This small molecule binds to this protein.
Small molecule (SMILES): CC(=O)N[C@@H]1[C@@H](O)[C@H](O)[C@@H](CO)O[C@H]1O

Sequence of chain 1.D:
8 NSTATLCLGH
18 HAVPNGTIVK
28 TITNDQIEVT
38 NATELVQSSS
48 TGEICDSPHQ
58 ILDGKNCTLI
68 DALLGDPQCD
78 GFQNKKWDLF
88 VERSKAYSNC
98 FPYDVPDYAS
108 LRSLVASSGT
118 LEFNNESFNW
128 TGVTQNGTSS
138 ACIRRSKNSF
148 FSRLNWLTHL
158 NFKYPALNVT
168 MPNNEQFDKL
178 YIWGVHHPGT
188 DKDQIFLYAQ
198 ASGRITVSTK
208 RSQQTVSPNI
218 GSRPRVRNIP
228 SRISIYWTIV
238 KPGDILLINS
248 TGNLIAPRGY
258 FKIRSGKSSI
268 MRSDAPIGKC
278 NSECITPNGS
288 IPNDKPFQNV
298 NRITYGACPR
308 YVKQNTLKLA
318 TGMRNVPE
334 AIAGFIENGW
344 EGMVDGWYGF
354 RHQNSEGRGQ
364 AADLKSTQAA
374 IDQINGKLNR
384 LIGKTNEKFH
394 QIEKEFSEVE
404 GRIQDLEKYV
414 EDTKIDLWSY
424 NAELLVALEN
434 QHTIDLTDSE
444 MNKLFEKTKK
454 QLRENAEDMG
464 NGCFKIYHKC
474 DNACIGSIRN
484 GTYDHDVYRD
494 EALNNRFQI

Binding-site contacts:
Ligand atom C8 contacts residue SER45 of chain 1.D at 3.5 Å.
Ligand atom C6 contacts residue ASN298 of chain 1.D at 4.2 Å.
Ligand atom C5 contacts residue ASN285 of chain 1.D at 3.7 Å.
Ligand atom C8 contacts residue ASN296 of chain 1.D at 4.4 Å.
Ligand atom N2 contacts residue VAL297 of chain 1.D at 3.3 Å (h-bond).
Ligand atom C2 contacts residue ASN285 of chain 1.D at 2.4 Å.
Ligand atom O7 contacts residue ASN285 of chain 1.D at 3.0 Å (h-bond).
Ligand atom O5 contacts residue VAL297 of chain 1.D at 4.4 Å.
Ligand atom C3 contacts residue ASN285 of chain 1.D at 3.8 Å.
Ligand atom C5 contacts residue ASN298 of chain 1.D at 3.8 Å.
Ligand atom C8 contacts residue VAL297 of chain 1.D at 4.1 Å (hydrophobic).
Ligand atom C4 contacts residue ASN285 of chain 1.D at 4.2 Å.
Ligand atom C7 contacts residue ASN285 of chain 1.D at 3.2 Å.
Ligand atom C1 contacts residue ASN285 of chain 1.D at 1.4 Å.
Ligand atom C8 contacts residue SER46 of chain 1.D at 4.3 Å.
Ligand atom C8 contacts residue ASN285 of chain 1.D at 4.3 Å.
Ligand atom O5 contacts residue ASN285 of chain 1.D at 2.4 Å (h-bond).
Ligand atom O5 contacts residue ASN298 of chain 1.D at 3.7 Å.
Ligand atom C3 contacts residue VAL297 of chain 1.D at 3.8 Å (hydrophobic).
Ligand atom C1 contacts residue ASN298 of chain 1.D at 3.9 Å.
Ligand atom O6 contacts residue GLU398 of chain 1.D at 4.2 Å.
Ligand atom C7 contacts residue VAL297 of chain 1.D at 4.2 Å (hydrophobic).
Ligand atom C1 contacts residue VAL297 of chain 1.D at 3.4 Å (hydrophobic).
Ligand atom N2 contacts residue ASN285 of chain 1.D at 2.9 Å (h-bond).
Ligand atom C2 contacts residue VAL297 of chain 1.D at 3.7 Å (hydrophobic).